This small molecule binds to this protein.
Small molecule (SMILES): CC(=O)N[C@@H]1[C@@H](O)[C@H](O)[C@@H](CO)O[C@H]1O

Sequence of chain 1.B:
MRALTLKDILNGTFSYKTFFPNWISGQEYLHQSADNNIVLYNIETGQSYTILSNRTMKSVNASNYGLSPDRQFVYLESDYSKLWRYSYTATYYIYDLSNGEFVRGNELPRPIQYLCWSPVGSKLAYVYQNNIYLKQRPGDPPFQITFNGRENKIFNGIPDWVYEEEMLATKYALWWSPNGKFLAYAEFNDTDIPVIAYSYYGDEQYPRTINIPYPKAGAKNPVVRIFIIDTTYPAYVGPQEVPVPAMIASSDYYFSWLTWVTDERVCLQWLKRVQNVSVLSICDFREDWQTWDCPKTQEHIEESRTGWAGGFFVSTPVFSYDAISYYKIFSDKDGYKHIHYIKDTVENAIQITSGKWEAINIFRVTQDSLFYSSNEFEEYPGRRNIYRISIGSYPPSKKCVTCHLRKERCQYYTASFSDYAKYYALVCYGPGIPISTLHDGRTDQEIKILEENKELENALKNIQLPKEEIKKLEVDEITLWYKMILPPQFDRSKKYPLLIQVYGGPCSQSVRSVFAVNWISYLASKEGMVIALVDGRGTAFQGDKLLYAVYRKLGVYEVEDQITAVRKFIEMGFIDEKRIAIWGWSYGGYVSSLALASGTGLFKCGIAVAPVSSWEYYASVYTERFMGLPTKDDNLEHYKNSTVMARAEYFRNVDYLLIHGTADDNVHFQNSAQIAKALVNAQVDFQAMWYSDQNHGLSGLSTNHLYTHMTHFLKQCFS

Binding-site contacts:
Ligand atom C2 contacts residue ASN189 of chain 1.B at 2.3 Å.
Ligand atom O6 contacts residue ASP192 of chain 1.B at 4.1 Å.
Ligand atom N2 contacts residue ASN189 of chain 1.B at 2.8 Å (h-bond).
Ligand atom C4 contacts residue ASN189 of chain 1.B at 4.2 Å.
Ligand atom C7 contacts residue ARG225 of chain 1.B at 4.3 Å.
Ligand atom C6 contacts residue ASP192 of chain 1.B at 3.7 Å.
Ligand atom C5 contacts residue THR191 of chain 1.B at 4.0 Å.
Ligand atom O7 contacts residue ASN189 of chain 1.B at 3.8 Å.
Ligand atom C8 contacts residue ARG225 of chain 1.B at 4.1 Å.
Ligand atom C7 contacts residue ASN189 of chain 1.B at 3.2 Å.
Ligand atom O5 contacts residue ASN189 of chain 1.B at 2.4 Å (h-bond).
Ligand atom C3 contacts residue ASN189 of chain 1.B at 3.7 Å.
Ligand atom O5 contacts residue THR191 of chain 1.B at 3.5 Å (h-bond).
Ligand atom O7 contacts residue GLU187 of chain 1.B at 3.2 Å (salt-bridge).
Ligand atom C5 contacts residue ASN189 of chain 1.B at 3.7 Å.
Ligand atom O7 contacts residue ASN148 of chain 1.B at 3.8 Å.
Ligand atom O7 contacts residue ARG225 of chain 1.B at 3.6 Å.
Ligand atom C1 contacts residue ASN189 of chain 1.B at 1.5 Å.
Ligand atom C1 contacts residue ILE154 of chain 1.B at 4.5 Å (hydrophobic).
Ligand atom C7 contacts residue GLU187 of chain 1.B at 4.2 Å.
Ligand atom C6 contacts residue THR191 of chain 1.B at 4.2 Å.
Ligand atom C1 contacts residue THR191 of chain 1.B at 3.4 Å.
Ligand atom N2 contacts residue ILE154 of chain 1.B at 4.2 Å.
Ligand atom C8 contacts residue ASN189 of chain 1.B at 4.0 Å.